Binding-site contacts:
Ligand atom C15 contacts residue GLY224 of chain 1.B at 4.0 Å.
Ligand atom C2 contacts residue LEU228 of chain 1.B at 3.3 Å (hydrophobic).
Ligand atom C14 contacts residue GLY224 of chain 1.B at 4.0 Å.
Ligand atom F12 contacts residue PHE129 of chain 1.B at 3.5 Å.
Ligand atom C22 contacts residue LEU91 of chain 1.B at 4.0 Å (hydrophobic).
Ligand atom F13 contacts residue PHE129 of chain 1.B at 3.7 Å.
Ligand atom C6 contacts residue MET88 of chain 1.B at 3.8 Å (hydrophobic).
Ligand atom O26 contacts residue HIS227 of chain 1.B at 2.8 Å (h-bond).
Ligand atom C15 contacts residue MET88 of chain 1.B at 3.6 Å (hydrophobic).
Ligand atom C10 contacts residue PHE108 of chain 1.B at 4.0 Å (hydrophobic).
Ligand atom F12 contacts residue ILE128 of chain 1.B at 3.2 Å.
Ligand atom C1 contacts residue MET47 of chain 1.B at 3.4 Å (hydrophobic).
Ligand atom C3 contacts residue THR51 of chain 1.B at 3.8 Å.
Ligand atom C20 contacts residue ALA54 of chain 1.B at 3.9 Å (hydrophobic).
Ligand atom F12 contacts residue LEU132 of chain 1.B at 3.5 Å.
Ligand atom C8 contacts residue MET88 of chain 1.B at 3.9 Å (hydrophobic).
Ligand atom C14 contacts residue ILE128 of chain 1.B at 3.8 Å (hydrophobic).
Ligand atom C8 contacts residue MET92 of chain 1.B at 3.8 Å (hydrophobic).
Ligand atom C20 contacts residue LEU50 of chain 1.B at 3.7 Å (hydrophobic).
Ligand atom C3 contacts residue LEU228 of chain 1.B at 4.0 Å (hydrophobic).
Ligand atom O26 contacts residue LEU228 of chain 1.B at 2.9 Å.
Ligand atom C21 contacts residue GLU57 of chain 1.B at 3.3 Å.
Ligand atom O23 contacts residue ARG98 of chain 1.B at 3.4 Å (salt-bridge).
Ligand atom C1 contacts residue LEU228 of chain 1.B at 3.5 Å (hydrophobic).
Ligand atom C2 contacts residue THR51 of chain 1.B at 3.8 Å.
Ligand atom C1 contacts residue HIS227 of chain 1.B at 3.7 Å.
Ligand atom O23 contacts residue LEU91 of chain 1.B at 4.0 Å.
Ligand atom C18 contacts residue GLY224 of chain 1.B at 3.5 Å.
Ligand atom F13 contacts residue ILE125 of chain 1.B at 3.4 Å.
Ligand atom O26 contacts residue MET231 of chain 1.B at 3.4 Å.
Ligand atom C24 contacts residue LEU91 of chain 1.B at 3.6 Å (hydrophobic).
Ligand atom C22 contacts residue PHE108 of chain 1.B at 3.9 Å (hydrophobic).
Ligand atom O23 contacts residue GLU57 of chain 1.B at 2.5 Å (salt-bridge).
Ligand atom C22 contacts residue GLU57 of chain 1.B at 3.2 Å.
Ligand atom F13 contacts residue LEU50 of chain 1.B at 3.6 Å.
Ligand atom C18 contacts residue HIS227 of chain 1.B at 3.8 Å.
Ligand atom C18 contacts residue LEU228 of chain 1.B at 4.0 Å (hydrophobic).
Ligand atom C2 contacts residue MET47 of chain 1.B at 3.5 Å (hydrophobic).
Ligand atom O26 contacts residue MET47 of chain 1.B at 3.5 Å.
Ligand atom O5 contacts residue LEU50 of chain 1.B at 3.9 Å.

A protein and the small-molecule ligand that binds it are described below.
Small molecule (SMILES): Oc1ccc([C@@H]2Oc3ccc(O)cc3[C@@H]3CC(F)(F)C[C@@H]32)cc1

Sequence of chain 1.B:
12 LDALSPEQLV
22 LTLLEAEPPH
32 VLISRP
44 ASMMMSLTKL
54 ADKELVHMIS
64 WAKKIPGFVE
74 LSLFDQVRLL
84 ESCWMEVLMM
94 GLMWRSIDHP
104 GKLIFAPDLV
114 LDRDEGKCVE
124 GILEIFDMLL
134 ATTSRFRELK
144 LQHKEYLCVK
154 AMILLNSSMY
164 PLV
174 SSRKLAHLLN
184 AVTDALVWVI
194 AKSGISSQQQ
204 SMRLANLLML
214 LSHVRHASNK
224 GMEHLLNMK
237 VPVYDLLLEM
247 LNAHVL